Sequence of chain 1.C:
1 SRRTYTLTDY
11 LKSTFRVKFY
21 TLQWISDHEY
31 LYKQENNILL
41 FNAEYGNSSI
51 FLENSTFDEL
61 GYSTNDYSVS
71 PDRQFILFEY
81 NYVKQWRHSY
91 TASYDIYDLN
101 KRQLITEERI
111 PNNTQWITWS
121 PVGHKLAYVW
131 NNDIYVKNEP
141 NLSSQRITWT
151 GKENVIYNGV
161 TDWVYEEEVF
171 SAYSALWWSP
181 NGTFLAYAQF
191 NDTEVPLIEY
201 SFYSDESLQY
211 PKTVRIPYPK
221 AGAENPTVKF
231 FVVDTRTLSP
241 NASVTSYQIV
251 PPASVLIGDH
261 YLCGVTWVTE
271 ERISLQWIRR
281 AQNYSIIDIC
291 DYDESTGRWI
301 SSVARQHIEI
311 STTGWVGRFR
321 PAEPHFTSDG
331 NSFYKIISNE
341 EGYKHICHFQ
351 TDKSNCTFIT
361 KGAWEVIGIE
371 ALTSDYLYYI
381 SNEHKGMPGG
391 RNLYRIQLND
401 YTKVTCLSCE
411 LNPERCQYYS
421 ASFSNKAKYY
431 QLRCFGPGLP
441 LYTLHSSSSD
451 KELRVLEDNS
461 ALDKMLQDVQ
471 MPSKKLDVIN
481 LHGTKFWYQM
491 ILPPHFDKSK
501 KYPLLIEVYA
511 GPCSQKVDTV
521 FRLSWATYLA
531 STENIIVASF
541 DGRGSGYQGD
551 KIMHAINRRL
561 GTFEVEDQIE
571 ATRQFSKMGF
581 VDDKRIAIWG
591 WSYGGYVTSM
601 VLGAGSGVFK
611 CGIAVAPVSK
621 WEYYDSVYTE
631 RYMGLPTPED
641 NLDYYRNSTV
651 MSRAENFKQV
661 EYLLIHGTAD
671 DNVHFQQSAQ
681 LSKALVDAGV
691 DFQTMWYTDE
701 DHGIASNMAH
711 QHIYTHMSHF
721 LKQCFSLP

This small molecule binds to this protein.
Small molecule (SMILES): CC(=O)N[C@@H]1[C@@H](O)[C@H](O)[C@@H](CO)O[C@H]1O

Binding-site contacts:
Ligand atom C1 contacts residue GLU35 of chain 1.C at 4.0 Å.
Ligand atom O7 contacts residue ASN36 of chain 1.C at 4.4 Å.
Ligand atom O7 contacts residue ASN54 of chain 1.C at 2.9 Å (h-bond).
Ligand atom C7 contacts residue ASN54 of chain 1.C at 3.3 Å.
Ligand atom O5 contacts residue GLU35 of chain 1.C at 4.0 Å.
Ligand atom C1 contacts residue ASN37 of chain 1.C at 3.9 Å.
Ligand atom O3 contacts residue GLU35 of chain 1.C at 4.5 Å.
Ligand atom C3 contacts residue ASN54 of chain 1.C at 3.8 Å.
Ligand atom O5 contacts residue ASN37 of chain 1.C at 3.2 Å (h-bond).
Ligand atom C6 contacts residue ASN37 of chain 1.C at 4.2 Å.
Ligand atom C2 contacts residue GLU35 of chain 1.C at 4.1 Å.
Ligand atom O7 contacts residue GLU35 of chain 1.C at 4.1 Å.
Ligand atom C5 contacts residue ASN37 of chain 1.C at 4.3 Å.
Ligand atom C5 contacts residue ASN54 of chain 1.C at 3.4 Å.
Ligand atom C1 contacts residue ASN54 of chain 1.C at 1.4 Å.
Ligand atom O5 contacts residue ASN54 of chain 1.C at 2.4 Å (h-bond).
Ligand atom N2 contacts residue ASN54 of chain 1.C at 3.0 Å (h-bond).
Ligand atom C2 contacts residue ASN54 of chain 1.C at 2.8 Å.
Ligand atom C4 contacts residue ASN54 of chain 1.C at 4.2 Å.
Ligand atom O6 contacts residue ASN37 of chain 1.C at 4.1 Å.